Binding-site contacts:
Ligand atom N6 contacts residue THR128 of chain 1.F at 3.6 Å.
Ligand atom N1 contacts residue TRP108 of chain 1.F at 3.3 Å.
Ligand atom N9 contacts residue PRO166 of chain 1.F at 3.5 Å.
Ligand atom C5 contacts residue SER130 of chain 1.F at 2.3 Å.
Ligand atom O4' contacts residue PRO166 of chain 1.F at 3.6 Å.
Ligand atom N3 contacts residue PRO166 of chain 1.F at 3.9 Å.
Ligand atom C6 contacts residue THR128 of chain 1.F at 3.6 Å.
Ligand atom C1' contacts residue TRP108 of chain 1.F at 3.6 Å (hydrophobic).
Ligand atom P2 contacts residue SER165 of chain 1.F at 3.7 Å.
Ligand atom C8 contacts residue TRP108 of chain 1.F at 2.6 Å (hydrophobic).
Ligand atom C6 contacts residue SER130 of chain 1.F at 2.7 Å.
Ligand atom C6 contacts residue PRO166 of chain 1.F at 3.6 Å (hydrophobic).
Ligand atom N6 contacts residue VAL107 of chain 1.F at 3.0 Å (h-bond).
Ligand atom C4 contacts residue SER130 of chain 1.F at 3.6 Å.
Ligand atom O21 contacts residue PRO166 of chain 1.F at 3.5 Å.
Ligand atom C5 contacts residue TRP108 of chain 1.F at 2.4 Å (hydrophobic).
Ligand atom C2 contacts residue THR128 of chain 1.F at 3.1 Å.
Ligand atom C6 contacts residue TRP108 of chain 1.F at 3.1 Å (hydrophobic).
Ligand atom N7 contacts residue PRO166 of chain 1.F at 3.8 Å.
Ligand atom O5' contacts residue PRO166 of chain 1.F at 3.5 Å.
Ligand atom C8 contacts residue PRO166 of chain 1.F at 3.6 Å (hydrophobic).
Ligand atom N6 contacts residue TRP108 of chain 1.F at 3.8 Å.
Ligand atom N6 contacts residue SER130 of chain 1.F at 2.5 Å (h-bond).
Ligand atom N3 contacts residue TRP108 of chain 1.F at 3.1 Å.
Ligand atom O6 contacts residue PRO166 of chain 1.F at 3.9 Å.
Ligand atom C8 contacts residue SER130 of chain 1.F at 3.1 Å.
Ligand atom N1 contacts residue THR128 of chain 1.F at 2.5 Å (h-bond).
Ligand atom O6 contacts residue SER165 of chain 1.F at 3.0 Å (h-bond).
Ligand atom N7 contacts residue TRP108 of chain 1.F at 2.3 Å.
Ligand atom C2 contacts residue TRP108 of chain 1.F at 3.4 Å (hydrophobic).
Ligand atom C4 contacts residue TRP108 of chain 1.F at 2.5 Å (hydrophobic).
Ligand atom N6 contacts residue PHE129 of chain 1.F at 3.3 Å.
Ligand atom O6 contacts residue HIS197 of chain 1.E at 3.8 Å.
Ligand atom C4 contacts residue PRO166 of chain 1.F at 3.4 Å (hydrophobic).
Ligand atom N9 contacts residue SER130 of chain 1.F at 3.9 Å.
Ligand atom N7 contacts residue SER130 of chain 1.F at 1.9 Å (h-bond).
Ligand atom N9 contacts residue TRP108 of chain 1.F at 2.7 Å.
Ligand atom C5 contacts residue PRO166 of chain 1.F at 3.4 Å (hydrophobic).
Ligand atom N1 contacts residue SER106 of chain 1.F at 3.3 Å.
Ligand atom O22 contacts residue SER165 of chain 1.F at 3.2 Å (h-bond).

Sequence of chain 1.E:
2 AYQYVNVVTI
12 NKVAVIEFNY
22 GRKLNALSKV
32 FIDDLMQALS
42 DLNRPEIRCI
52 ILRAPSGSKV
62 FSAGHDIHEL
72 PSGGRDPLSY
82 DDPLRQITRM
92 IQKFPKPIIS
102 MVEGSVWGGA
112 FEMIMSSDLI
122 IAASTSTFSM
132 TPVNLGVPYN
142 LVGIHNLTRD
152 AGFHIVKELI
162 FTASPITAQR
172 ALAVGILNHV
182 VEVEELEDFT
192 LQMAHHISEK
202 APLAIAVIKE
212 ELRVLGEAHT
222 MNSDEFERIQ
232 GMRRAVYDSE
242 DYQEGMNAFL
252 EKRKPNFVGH

Sequence of chain 1.F:
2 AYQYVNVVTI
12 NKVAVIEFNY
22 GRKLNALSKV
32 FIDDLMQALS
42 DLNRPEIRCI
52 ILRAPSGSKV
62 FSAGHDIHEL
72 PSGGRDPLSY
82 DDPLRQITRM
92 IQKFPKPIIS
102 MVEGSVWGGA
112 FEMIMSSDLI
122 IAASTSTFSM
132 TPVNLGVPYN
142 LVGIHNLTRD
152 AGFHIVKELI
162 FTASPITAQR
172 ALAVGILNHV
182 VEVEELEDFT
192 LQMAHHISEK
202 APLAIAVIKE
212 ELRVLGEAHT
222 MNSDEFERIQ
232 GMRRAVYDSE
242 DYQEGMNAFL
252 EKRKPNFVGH

A protein and the small-molecule ligand that binds it are described below.
Small molecule (SMILES): C[C@@H](C(=O)OCCNC(=O)CCNC(=O)[C@H](O)C(C)(C)COP(=O)(O)OP(=O)(O)OC[C@H]1O[C@@H](n2cnc3c(N)ncnc32)[C@H](O)[C@@H]1OP(=O)(O)O)S(=O)(=O)O